Sequence of chain 2.A:
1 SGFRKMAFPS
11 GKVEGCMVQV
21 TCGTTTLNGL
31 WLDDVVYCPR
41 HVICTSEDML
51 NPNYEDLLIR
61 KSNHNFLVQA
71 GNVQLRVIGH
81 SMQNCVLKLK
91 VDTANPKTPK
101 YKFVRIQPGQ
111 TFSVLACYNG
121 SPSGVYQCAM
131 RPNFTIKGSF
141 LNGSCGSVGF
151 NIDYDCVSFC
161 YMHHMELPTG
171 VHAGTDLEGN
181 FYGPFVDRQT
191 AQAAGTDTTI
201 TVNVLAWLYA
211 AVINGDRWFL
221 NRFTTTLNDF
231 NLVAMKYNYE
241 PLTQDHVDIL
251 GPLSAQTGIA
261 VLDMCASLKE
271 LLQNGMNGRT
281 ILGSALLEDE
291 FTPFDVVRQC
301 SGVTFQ

Sequence of chain 1.A:
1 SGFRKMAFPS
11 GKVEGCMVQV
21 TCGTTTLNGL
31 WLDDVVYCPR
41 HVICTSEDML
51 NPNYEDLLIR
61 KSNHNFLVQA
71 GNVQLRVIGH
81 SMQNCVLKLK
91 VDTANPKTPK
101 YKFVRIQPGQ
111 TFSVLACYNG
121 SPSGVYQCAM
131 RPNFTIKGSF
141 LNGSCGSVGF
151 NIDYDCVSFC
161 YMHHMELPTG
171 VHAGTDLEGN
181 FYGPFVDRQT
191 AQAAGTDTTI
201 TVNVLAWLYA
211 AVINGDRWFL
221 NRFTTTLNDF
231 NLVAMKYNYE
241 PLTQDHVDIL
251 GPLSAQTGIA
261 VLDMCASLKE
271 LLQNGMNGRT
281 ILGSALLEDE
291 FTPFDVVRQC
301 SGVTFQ

A small-molecule ligand and the protein it binds are described below.
Small molecule (SMILES): CCOc1cc2ncc(C#N)c(Nc3ccc(F)c(Cl)c3)c2cc1NC(=O)/C=C/CN(C)C

Binding-site contacts:
Ligand atom F01 contacts residue LEU253 of chain 1.A at 3.6 Å.
Ligand atom C22 contacts residue GLN256 of chain 1.A at 3.6 Å.
Ligand atom C08 contacts residue CYS300 of chain 1.A at 3.1 Å (hydrophobic).
Ligand atom C14 contacts residue SER301 of chain 1.A at 3.8 Å.
Ligand atom C11 contacts residue SER301 of chain 1.A at 3.4 Å.
Ligand atom F01 contacts residue VAL297 of chain 1.A at 3.9 Å.
Ligand atom C09 contacts residue CYS300 of chain 1.A at 3.2 Å (hydrophobic).
Ligand atom CL1 contacts residue ILE213 of chain 1.A at 3.4 Å.
Ligand atom N05 contacts residue SER301 of chain 1.A at 3.9 Å.
Ligand atom C17 contacts residue SER301 of chain 1.A at 3.6 Å.
Ligand atom C18 contacts residue CYS300 of chain 1.A at 3.7 Å (hydrophobic).
Ligand atom C10 contacts residue SER301 of chain 1.A at 3.5 Å.
Ligand atom N03 contacts residue CYS300 of chain 1.A at 3.4 Å (h-bond).
Ligand atom CL1 contacts residue VAL297 of chain 1.A at 3.8 Å.
Ligand atom C23 contacts residue GLN256 of chain 1.A at 3.4 Å.
Ligand atom O02 contacts residue SER301 of chain 1.A at 3.5 Å (h-bond).
Ligand atom C12 contacts residue SER301 of chain 1.A at 2.8 Å.
Ligand atom N04 contacts residue ILE213 of chain 1.A at 3.9 Å.
Ligand atom N01 contacts residue SER301 of chain 1.A at 3.0 Å (h-bond).
Ligand atom F01 contacts residue PRO252 of chain 1.A at 3.9 Å.
Ligand atom C15 contacts residue SER301 of chain 1.A at 4.0 Å.
Ligand atom C10 contacts residue CYS300 of chain 1.A at 3.4 Å (hydrophobic).
Ligand atom C17 contacts residue LEU141 of chain 2.A at 3.9 Å (hydrophobic).
Ligand atom C15 contacts residue CYS300 of chain 1.A at 3.5 Å (hydrophobic).
Ligand atom C24 contacts residue GLN256 of chain 1.A at 3.7 Å.
Ligand atom CL1 contacts residue LEU253 of chain 1.A at 3.6 Å.
Ligand atom CL1 contacts residue VAL296 of chain 1.A at 3.9 Å.
Ligand atom O01 contacts residue SER301 of chain 1.A at 3.8 Å.
Ligand atom F01 contacts residue GLN256 of chain 1.A at 3.5 Å.
Ligand atom C17 contacts residue ASN142 of chain 2.A at 3.3 Å.
Ligand atom C13 contacts residue SER301 of chain 1.A at 3.1 Å.
Ligand atom C21 contacts residue CYS300 of chain 1.A at 4.0 Å (hydrophobic).
Ligand atom N05 contacts residue CYS300 of chain 1.A at 3.9 Å.
Ligand atom CL1 contacts residue CYS300 of chain 1.A at 3.1 Å.
Ligand atom C20 contacts residue CYS300 of chain 1.A at 3.7 Å (hydrophobic).
Ligand atom C17 contacts residue TYR118 of chain 2.A at 3.6 Å (hydrophobic).
Ligand atom C01 contacts residue SER301 of chain 1.A at 3.9 Å.
Ligand atom C07 contacts residue CYS300 of chain 1.A at 3.2 Å (hydrophobic).
Ligand atom C09 contacts residue SER301 of chain 1.A at 3.9 Å.
Ligand atom C16 contacts residue ASN142 of chain 2.A at 3.2 Å.